This protein binds this small molecule.
Small molecule (SMILES): CC(=O)N[C@@H]1[C@@H](O)[C@H](O)[C@@H](CO)O[C@H]1O

Binding-site contacts:
Ligand atom C7 contacts residue LYS180 of chain 1.B at 4.1 Å.
Ligand atom C5 contacts residue PRO196 of chain 1.B at 4.3 Å (hydrophobic).
Ligand atom C8 contacts residue ASN204 of chain 1.B at 4.0 Å.
Ligand atom C4 contacts residue ASN204 of chain 1.B at 4.2 Å.
Ligand atom C8 contacts residue SER194 of chain 1.B at 3.7 Å.
Ligand atom O7 contacts residue HIS178 of chain 1.B at 4.1 Å.
Ligand atom C7 contacts residue ASN204 of chain 1.B at 3.3 Å.
Ligand atom C2 contacts residue ASN204 of chain 1.B at 2.4 Å.
Ligand atom O5 contacts residue PRO196 of chain 1.B at 3.9 Å.
Ligand atom C7 contacts residue SER194 of chain 1.B at 4.1 Å.
Ligand atom O5 contacts residue SER194 of chain 1.B at 3.1 Å (h-bond).
Ligand atom O5 contacts residue THR195 of chain 1.B at 4.1 Å.
Ligand atom N2 contacts residue LYS180 of chain 1.B at 3.5 Å (salt-bridge).
Ligand atom C1 contacts residue SER194 of chain 1.B at 3.7 Å.
Ligand atom O7 contacts residue ASN204 of chain 1.B at 3.8 Å.
Ligand atom O5 contacts residue ASN204 of chain 1.B at 2.4 Å (h-bond).
Ligand atom N2 contacts residue ASN204 of chain 1.B at 2.7 Å (h-bond).
Ligand atom O7 contacts residue SER194 of chain 1.B at 4.4 Å.
Ligand atom C5 contacts residue SER194 of chain 1.B at 4.2 Å.
Ligand atom C6 contacts residue PRO196 of chain 1.B at 3.5 Å (hydrophobic).
Ligand atom C3 contacts residue ASN204 of chain 1.B at 3.7 Å.
Ligand atom O6 contacts residue PRO196 of chain 1.B at 3.7 Å.
Ligand atom C2 contacts residue SER194 of chain 1.B at 3.8 Å.
Ligand atom O7 contacts residue LEU182 of chain 1.B at 3.9 Å.
Ligand atom C5 contacts residue ASN204 of chain 1.B at 3.6 Å.
Ligand atom O7 contacts residue LYS180 of chain 1.B at 3.8 Å.
Ligand atom C1 contacts residue ASN204 of chain 1.B at 1.4 Å.

Sequence of chain 1.B:
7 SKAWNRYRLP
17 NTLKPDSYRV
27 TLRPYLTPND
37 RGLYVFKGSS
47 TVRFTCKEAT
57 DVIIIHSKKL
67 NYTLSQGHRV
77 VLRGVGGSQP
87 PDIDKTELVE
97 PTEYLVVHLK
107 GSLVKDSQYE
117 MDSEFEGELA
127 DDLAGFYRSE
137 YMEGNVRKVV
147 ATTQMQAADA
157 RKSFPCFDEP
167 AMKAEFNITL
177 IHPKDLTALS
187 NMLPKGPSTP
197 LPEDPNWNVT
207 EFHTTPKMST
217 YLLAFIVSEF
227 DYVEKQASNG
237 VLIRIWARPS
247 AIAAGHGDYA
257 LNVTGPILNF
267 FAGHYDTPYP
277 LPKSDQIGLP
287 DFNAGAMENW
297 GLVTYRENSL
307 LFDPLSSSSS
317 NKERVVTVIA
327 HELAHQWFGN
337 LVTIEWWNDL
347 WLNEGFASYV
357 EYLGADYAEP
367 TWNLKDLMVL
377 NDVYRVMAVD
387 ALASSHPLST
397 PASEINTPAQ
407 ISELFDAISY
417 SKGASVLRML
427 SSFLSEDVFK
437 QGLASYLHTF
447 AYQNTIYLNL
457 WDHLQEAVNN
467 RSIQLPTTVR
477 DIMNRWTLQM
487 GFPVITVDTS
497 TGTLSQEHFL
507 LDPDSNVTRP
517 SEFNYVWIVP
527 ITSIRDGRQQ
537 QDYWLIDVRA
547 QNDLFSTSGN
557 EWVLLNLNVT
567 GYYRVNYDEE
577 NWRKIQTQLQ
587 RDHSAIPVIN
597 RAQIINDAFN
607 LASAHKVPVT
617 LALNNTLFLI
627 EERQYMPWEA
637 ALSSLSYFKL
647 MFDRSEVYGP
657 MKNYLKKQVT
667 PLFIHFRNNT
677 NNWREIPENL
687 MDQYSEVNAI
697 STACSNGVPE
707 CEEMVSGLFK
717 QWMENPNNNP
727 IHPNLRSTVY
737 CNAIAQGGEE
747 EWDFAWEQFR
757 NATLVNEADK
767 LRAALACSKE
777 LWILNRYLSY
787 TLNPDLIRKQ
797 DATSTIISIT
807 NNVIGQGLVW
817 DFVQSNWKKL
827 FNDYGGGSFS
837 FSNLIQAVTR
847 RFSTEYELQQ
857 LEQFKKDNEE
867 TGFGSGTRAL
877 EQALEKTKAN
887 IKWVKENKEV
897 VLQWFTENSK